Binding-site contacts:
Ligand atom O1 contacts residue ASN480 of chain 1.B at 3.5 Å (h-bond).
Ligand atom N1 contacts residue HIS149 of chain 1.B at 3.0 Å (h-bond).
Ligand atom F1 contacts residue ALA147 of chain 1.B at 3.2 Å.
Ligand atom C12 contacts residue TRP226 of chain 1.B at 3.4 Å (hydrophobic).
Ligand atom C23 contacts residue ASP491 of chain 1.B at 3.8 Å.
Ligand atom C13 contacts residue TRP72 of chain 1.B at 3.5 Å (hydrophobic).
Ligand atom C11 contacts residue TRP226 of chain 1.B at 3.6 Å (hydrophobic).
Ligand atom C13 contacts residue TRP226 of chain 1.B at 3.6 Å (hydrophobic).
Ligand atom O1 contacts residue PHE350 of chain 1.B at 3.8 Å.
Ligand atom O2 contacts residue TRP71 of chain 1.B at 3.5 Å.
Ligand atom C17 contacts residue TRP71 of chain 1.B at 3.8 Å (hydrophobic).
Ligand atom O1 contacts residue GLN349 of chain 1.B at 3.0 Å (h-bond).
Ligand atom C7 contacts residue TRP71 of chain 1.B at 3.9 Å (hydrophobic).
Ligand atom C6 contacts residue GLN349 of chain 1.B at 3.7 Å.
Ligand atom C16 contacts residue TRP71 of chain 1.B at 3.4 Å (hydrophobic).
Ligand atom BR1 contacts residue GLY117 of chain 1.B at 3.7 Å.
Ligand atom C13 contacts residue ARG171 of chain 1.B at 3.8 Å.
Ligand atom C19 contacts residue LEU116 of chain 1.B at 3.5 Å (hydrophobic).
Ligand atom N3 contacts residue LEU221 of chain 1.B at 3.5 Å.
Ligand atom C20 contacts residue LEU116 of chain 1.B at 3.7 Å (hydrophobic).
Ligand atom O2 contacts residue ARG171 of chain 1.B at 2.2 Å (salt-bridge).
Ligand atom C22 contacts residue TRP71 of chain 1.B at 3.7 Å (hydrophobic).
Ligand atom C4 contacts residue PHE350 of chain 1.B at 3.6 Å (hydrophobic).
Ligand atom C14 contacts residue GLN349 of chain 1.B at 3.4 Å.
Ligand atom C18 contacts residue TRP71 of chain 1.B at 3.7 Å (hydrophobic).
Ligand atom C14 contacts residue TYR461 of chain 1.B at 3.4 Å (hydrophobic).
Ligand atom C14 contacts residue TRP247 of chain 1.B at 3.4 Å (hydrophobic).
Ligand atom C4 contacts residue GLN349 of chain 1.B at 3.6 Å.
Ligand atom BR1 contacts residue TRP226 of chain 1.B at 3.8 Å.
Ligand atom C12 contacts residue TRP72 of chain 1.B at 3.3 Å (hydrophobic).
Ligand atom C7 contacts residue ARG171 of chain 1.B at 3.4 Å.
Ligand atom C5 contacts residue GLY393 of chain 1.B at 3.4 Å.
Ligand atom C8 contacts residue TRP71 of chain 1.B at 3.8 Å (hydrophobic).
Ligand atom C5 contacts residue GLN349 of chain 1.B at 3.3 Å.
Ligand atom N1 contacts residue ASN480 of chain 1.B at 3.7 Å.
Ligand atom C1 contacts residue HIS149 of chain 1.B at 3.4 Å.
Ligand atom C13 contacts residue TRP71 of chain 1.B at 3.7 Å (hydrophobic).
Ligand atom C14 contacts residue LEU221 of chain 1.B at 3.4 Å (hydrophobic).
Ligand atom O1 contacts residue HIS149 of chain 1.B at 3.4 Å (h-bond).
Ligand atom C23 contacts residue HIS149 of chain 1.B at 3.7 Å.

The protein below binds the small molecule below.
Small molecule (SMILES): C[C@@H](CN1CCC2(CC1)C(=O)NCN2c1cccc(F)c1)NC(=O)c1ccc(Br)cc1

Sequence of chain 1.B:
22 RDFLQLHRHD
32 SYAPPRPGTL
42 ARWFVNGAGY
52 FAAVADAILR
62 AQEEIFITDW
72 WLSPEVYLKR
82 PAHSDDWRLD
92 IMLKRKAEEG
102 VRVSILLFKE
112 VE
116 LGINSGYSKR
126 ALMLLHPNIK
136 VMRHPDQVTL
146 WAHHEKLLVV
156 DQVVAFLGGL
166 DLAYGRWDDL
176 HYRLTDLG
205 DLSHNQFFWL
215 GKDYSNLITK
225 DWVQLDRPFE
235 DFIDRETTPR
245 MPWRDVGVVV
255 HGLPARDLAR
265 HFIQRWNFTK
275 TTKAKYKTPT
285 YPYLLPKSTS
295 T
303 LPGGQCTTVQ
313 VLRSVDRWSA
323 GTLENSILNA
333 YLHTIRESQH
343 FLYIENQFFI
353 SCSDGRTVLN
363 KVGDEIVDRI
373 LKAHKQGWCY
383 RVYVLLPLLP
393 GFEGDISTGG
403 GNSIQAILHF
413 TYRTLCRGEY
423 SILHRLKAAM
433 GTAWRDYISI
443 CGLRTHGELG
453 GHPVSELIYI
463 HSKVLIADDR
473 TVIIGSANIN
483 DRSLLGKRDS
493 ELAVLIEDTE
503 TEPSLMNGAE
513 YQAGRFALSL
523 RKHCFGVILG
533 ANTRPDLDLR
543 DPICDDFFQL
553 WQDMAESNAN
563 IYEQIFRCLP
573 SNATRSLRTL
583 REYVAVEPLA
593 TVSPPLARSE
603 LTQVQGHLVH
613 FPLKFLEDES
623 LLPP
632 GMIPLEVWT